Sequence of chain 1.C:
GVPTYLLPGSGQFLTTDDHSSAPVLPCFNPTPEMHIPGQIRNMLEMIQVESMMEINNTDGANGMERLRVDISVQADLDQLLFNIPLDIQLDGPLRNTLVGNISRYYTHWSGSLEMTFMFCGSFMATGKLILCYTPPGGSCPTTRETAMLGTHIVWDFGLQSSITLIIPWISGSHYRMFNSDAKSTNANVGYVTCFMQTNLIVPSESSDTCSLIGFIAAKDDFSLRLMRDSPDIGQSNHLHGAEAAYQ

This small molecule binds to this protein.
Small molecule (SMILES): CC(=O)N[C@H]1[C@H]([C@H](O)[C@H](O)CO)O[C@@](OC[C@H]2O[C@@H](O[C@H]3[C@H](O)[C@@H](O)[C@H](O)O[C@@H]3CO)[C@H](O)[C@@H](O)[C@H]2O)(C(=O)O)C[C@@H]1O

Binding-site contacts:
Ligand atom O6 contacts residue PRO274 of chain 1.A at 3.7 Å.
Ligand atom C4 contacts residue PRO231 of chain 1.C at 3.5 Å (hydrophobic).
Ligand atom C3 contacts residue PRO274 of chain 1.A at 3.8 Å (hydrophobic).
Ligand atom C5 contacts residue PRO231 of chain 1.C at 3.7 Å (hydrophobic).
Ligand atom C11 contacts residue PRO231 of chain 1.C at 3.7 Å (hydrophobic).
Ligand atom O4 contacts residue PRO231 of chain 1.C at 3.8 Å.
Ligand atom O4 contacts residue ARG95 of chain 1.C at 3.6 Å (salt-bridge).
Ligand atom O4 contacts residue ASP91 of chain 1.C at 2.7 Å (salt-bridge).
Ligand atom C10 contacts residue PRO231 of chain 1.C at 3.8 Å (hydrophobic).
Ligand atom O10 contacts residue ARG270 of chain 1.A at 3.3 Å.
Ligand atom C11 contacts residue ILE233 of chain 1.C at 3.8 Å (hydrophobic).
Ligand atom C3 contacts residue ARG95 of chain 1.C at 3.9 Å.
Ligand atom N5 contacts residue ASP232 of chain 1.C at 4.1 Å.
Ligand atom O4 contacts residue ASN275 of chain 1.A at 3.0 Å (h-bond).
Ligand atom C5 contacts residue ASN275 of chain 1.A at 3.6 Å.
Ligand atom C11 contacts residue GLY234 of chain 1.C at 3.8 Å.
Ligand atom C4 contacts residue ASN275 of chain 1.A at 3.8 Å.
Ligand atom C5 contacts residue PRO274 of chain 1.A at 4.0 Å (hydrophobic).
Ligand atom O10 contacts residue ASN275 of chain 1.A at 2.9 Å (h-bond).
Ligand atom C6 contacts residue ASP91 of chain 1.C at 3.8 Å.
Ligand atom C4 contacts residue ASP232 of chain 1.C at 3.5 Å.
Ligand atom C10 contacts residue ASN275 of chain 1.A at 3.3 Å.
Ligand atom C3 contacts residue ARG104 of chain 1.C at 3.8 Å.
Ligand atom O4 contacts residue ASP232 of chain 1.C at 2.7 Å (salt-bridge).
Ligand atom C11 contacts residue ASP232 of chain 1.C at 3.8 Å.
Ligand atom O1B contacts residue ARG104 of chain 1.C at 2.8 Å (salt-bridge).
Ligand atom N5 contacts residue ASN275 of chain 1.A at 3.6 Å (h-bond).
Ligand atom O3 contacts residue ASP91 of chain 1.C at 4.0 Å.
Ligand atom C1 contacts residue ARG104 of chain 1.C at 3.6 Å.
Ligand atom C3 contacts residue ASP232 of chain 1.C at 4.0 Å.
Ligand atom O3 contacts residue PRO274 of chain 1.A at 3.8 Å.
Ligand atom C4 contacts residue ASP91 of chain 1.C at 3.2 Å.
Ligand atom C4 contacts residue ARG104 of chain 1.C at 3.9 Å.
Ligand atom O7 contacts residue ARG270 of chain 1.A at 3.8 Å.
Ligand atom C4 contacts residue PRO274 of chain 1.A at 4.0 Å (hydrophobic).
Ligand atom O3 contacts residue GLY282 of chain 1.A at 3.4 Å.
Ligand atom C3 contacts residue PRO274 of chain 1.A at 4.1 Å (hydrophobic).
Ligand atom O6 contacts residue ASP91 of chain 1.C at 3.1 Å.
Ligand atom N5 contacts residue PRO231 of chain 1.C at 2.9 Å (h-bond).
Ligand atom O7 contacts residue PRO274 of chain 1.A at 3.4 Å.

Sequence of chain 1.A:
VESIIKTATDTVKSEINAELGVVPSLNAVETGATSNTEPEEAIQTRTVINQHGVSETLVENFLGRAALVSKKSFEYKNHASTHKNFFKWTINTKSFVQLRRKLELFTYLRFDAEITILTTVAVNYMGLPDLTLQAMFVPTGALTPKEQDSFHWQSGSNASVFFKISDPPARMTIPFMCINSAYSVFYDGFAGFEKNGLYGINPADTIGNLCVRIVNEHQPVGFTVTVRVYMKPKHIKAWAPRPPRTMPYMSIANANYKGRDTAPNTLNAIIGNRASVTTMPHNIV